Sequence of chain 1.A:
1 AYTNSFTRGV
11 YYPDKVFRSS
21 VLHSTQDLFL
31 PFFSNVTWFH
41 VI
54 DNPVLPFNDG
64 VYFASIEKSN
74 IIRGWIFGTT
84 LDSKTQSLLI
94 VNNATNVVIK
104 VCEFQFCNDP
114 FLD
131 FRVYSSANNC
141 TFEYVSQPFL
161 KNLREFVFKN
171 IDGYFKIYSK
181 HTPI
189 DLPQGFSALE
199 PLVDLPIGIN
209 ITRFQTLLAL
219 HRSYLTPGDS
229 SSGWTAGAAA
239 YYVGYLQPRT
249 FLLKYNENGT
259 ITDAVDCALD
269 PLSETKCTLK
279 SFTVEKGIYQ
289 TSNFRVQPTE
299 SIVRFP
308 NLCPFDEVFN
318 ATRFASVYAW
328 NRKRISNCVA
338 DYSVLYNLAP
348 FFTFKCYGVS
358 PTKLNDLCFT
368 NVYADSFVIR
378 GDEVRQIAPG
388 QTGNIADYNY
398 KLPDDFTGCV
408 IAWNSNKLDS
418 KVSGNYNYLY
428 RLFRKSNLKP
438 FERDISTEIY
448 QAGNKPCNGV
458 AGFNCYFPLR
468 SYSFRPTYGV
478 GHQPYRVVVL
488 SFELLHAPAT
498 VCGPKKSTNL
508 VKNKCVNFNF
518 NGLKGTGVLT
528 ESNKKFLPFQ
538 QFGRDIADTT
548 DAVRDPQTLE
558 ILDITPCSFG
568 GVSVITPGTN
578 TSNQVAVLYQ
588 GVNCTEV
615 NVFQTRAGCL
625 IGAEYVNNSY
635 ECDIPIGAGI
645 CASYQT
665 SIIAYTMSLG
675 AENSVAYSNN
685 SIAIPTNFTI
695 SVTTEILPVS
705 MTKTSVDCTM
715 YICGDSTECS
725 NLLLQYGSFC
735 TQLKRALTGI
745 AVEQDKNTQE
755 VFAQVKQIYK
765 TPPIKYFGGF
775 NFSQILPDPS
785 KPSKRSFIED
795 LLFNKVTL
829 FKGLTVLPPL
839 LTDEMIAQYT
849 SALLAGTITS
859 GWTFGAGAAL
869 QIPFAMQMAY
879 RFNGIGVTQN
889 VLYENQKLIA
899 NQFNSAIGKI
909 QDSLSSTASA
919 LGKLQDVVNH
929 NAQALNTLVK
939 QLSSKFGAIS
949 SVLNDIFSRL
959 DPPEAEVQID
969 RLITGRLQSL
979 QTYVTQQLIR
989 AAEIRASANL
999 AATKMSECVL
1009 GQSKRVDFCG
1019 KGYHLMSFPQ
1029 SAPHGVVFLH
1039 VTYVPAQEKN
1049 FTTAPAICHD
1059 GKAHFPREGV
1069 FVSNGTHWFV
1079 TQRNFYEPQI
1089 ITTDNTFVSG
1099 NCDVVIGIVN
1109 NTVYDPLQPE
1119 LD

Sequence of chain 1.C:
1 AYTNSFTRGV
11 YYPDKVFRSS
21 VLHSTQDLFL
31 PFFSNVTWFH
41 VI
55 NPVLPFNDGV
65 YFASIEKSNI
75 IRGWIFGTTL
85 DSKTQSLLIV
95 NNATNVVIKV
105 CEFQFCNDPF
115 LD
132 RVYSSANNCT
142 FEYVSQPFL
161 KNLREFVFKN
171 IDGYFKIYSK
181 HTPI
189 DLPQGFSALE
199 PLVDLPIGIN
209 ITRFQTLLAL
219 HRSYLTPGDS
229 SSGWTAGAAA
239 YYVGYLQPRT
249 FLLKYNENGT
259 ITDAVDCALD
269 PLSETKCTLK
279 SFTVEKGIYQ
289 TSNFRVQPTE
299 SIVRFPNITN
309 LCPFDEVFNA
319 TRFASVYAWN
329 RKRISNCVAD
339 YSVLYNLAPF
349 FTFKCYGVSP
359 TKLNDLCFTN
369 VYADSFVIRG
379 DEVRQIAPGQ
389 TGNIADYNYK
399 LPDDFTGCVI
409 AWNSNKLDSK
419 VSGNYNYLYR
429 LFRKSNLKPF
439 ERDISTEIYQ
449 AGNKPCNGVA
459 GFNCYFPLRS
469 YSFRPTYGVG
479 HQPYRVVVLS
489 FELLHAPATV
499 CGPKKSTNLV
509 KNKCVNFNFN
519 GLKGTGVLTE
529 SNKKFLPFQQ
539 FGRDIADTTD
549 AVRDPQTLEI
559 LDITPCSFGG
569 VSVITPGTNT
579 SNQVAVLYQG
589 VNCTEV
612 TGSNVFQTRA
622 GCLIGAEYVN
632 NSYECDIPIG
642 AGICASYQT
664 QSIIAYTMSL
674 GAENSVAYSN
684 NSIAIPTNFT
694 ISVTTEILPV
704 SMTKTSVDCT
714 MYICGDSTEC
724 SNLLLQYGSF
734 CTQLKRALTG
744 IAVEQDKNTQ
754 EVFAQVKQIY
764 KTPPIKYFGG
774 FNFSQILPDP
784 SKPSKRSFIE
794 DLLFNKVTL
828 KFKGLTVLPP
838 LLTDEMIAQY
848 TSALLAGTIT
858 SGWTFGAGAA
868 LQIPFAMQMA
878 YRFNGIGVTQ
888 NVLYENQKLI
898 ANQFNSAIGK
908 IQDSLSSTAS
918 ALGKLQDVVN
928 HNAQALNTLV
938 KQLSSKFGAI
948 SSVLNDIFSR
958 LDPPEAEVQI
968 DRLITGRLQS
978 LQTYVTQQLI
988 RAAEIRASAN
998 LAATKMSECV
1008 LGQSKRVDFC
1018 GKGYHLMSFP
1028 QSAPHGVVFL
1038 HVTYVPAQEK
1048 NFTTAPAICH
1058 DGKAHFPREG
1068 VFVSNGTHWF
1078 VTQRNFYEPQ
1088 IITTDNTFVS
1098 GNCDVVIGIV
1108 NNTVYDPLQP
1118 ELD

Binding-site contacts:
Ligand atom C3 contacts residue GLU439 of chain 1.C at 3.2 Å.
Ligand atom N2 contacts residue ASN208 of chain 1.A at 2.9 Å (h-bond).
Ligand atom O4 contacts residue GLU439 of chain 1.C at 4.3 Å.
Ligand atom C4 contacts residue ASN208 of chain 1.A at 4.2 Å.
Ligand atom C8 contacts residue ASN208 of chain 1.A at 4.1 Å.
Ligand atom C2 contacts residue GLU439 of chain 1.C at 3.3 Å.
Ligand atom N2 contacts residue GLU439 of chain 1.C at 3.8 Å.
Ligand atom O5 contacts residue ASN208 of chain 1.A at 2.4 Å (h-bond).
Ligand atom O6 contacts residue ARG431 of chain 1.C at 4.3 Å.
Ligand atom O3 contacts residue LYS436 of chain 1.C at 4.0 Å.
Ligand atom O7 contacts residue ASN208 of chain 1.A at 3.0 Å (h-bond).
Ligand atom O3 contacts residue GLU439 of chain 1.C at 2.3 Å (salt-bridge).
Ligand atom O7 contacts residue GLU439 of chain 1.C at 3.2 Å.
Ligand atom C4 contacts residue GLU439 of chain 1.C at 3.6 Å.
Ligand atom C7 contacts residue ASN208 of chain 1.A at 3.1 Å.
Ligand atom C1 contacts residue ASN208 of chain 1.A at 1.4 Å.
Ligand atom C2 contacts residue ASN208 of chain 1.A at 2.5 Å.
Ligand atom C7 contacts residue GLU439 of chain 1.C at 3.9 Å.
Ligand atom C3 contacts residue ASN208 of chain 1.A at 3.8 Å.
Ligand atom C5 contacts residue ASN208 of chain 1.A at 3.7 Å.

The small molecule below binds the protein below.
Small molecule (SMILES): CC(=O)N[C@@H]1[C@@H](O)[C@H](O)[C@@H](CO)O[C@H]1O